Binding-site contacts:
Ligand atom O7 contacts residue ASN138 of chain 1.D at 3.4 Å.
Ligand atom O7 contacts residue GLY149 of chain 1.D at 4.4 Å.
Ligand atom C4 contacts residue ASN138 of chain 1.D at 4.4 Å.
Ligand atom C8 contacts residue ASN138 of chain 1.D at 4.3 Å.
Ligand atom C7 contacts residue ASN138 of chain 1.D at 3.3 Å.
Ligand atom O6 contacts residue LYS152 of chain 1.D at 3.3 Å (salt-bridge).
Ligand atom O6 contacts residue ASN138 of chain 1.D at 4.4 Å.
Ligand atom O6 contacts residue TYR196 of chain 1.D at 4.3 Å.
Ligand atom O5 contacts residue LYS152 of chain 1.D at 3.9 Å.
Ligand atom C3 contacts residue ASN138 of chain 1.D at 3.9 Å.
Ligand atom O5 contacts residue ASN138 of chain 1.D at 2.5 Å (h-bond).
Ligand atom C6 contacts residue TYR196 of chain 1.D at 4.2 Å (hydrophobic).
Ligand atom C6 contacts residue LYS152 of chain 1.D at 4.1 Å.
Ligand atom C2 contacts residue ASN138 of chain 1.D at 2.5 Å.
Ligand atom C5 contacts residue ASN138 of chain 1.D at 3.9 Å.
Ligand atom N2 contacts residue ASN138 of chain 1.D at 2.9 Å (h-bond).
Ligand atom C1 contacts residue ASN138 of chain 1.D at 1.5 Å.

Sequence of chain 1.D:
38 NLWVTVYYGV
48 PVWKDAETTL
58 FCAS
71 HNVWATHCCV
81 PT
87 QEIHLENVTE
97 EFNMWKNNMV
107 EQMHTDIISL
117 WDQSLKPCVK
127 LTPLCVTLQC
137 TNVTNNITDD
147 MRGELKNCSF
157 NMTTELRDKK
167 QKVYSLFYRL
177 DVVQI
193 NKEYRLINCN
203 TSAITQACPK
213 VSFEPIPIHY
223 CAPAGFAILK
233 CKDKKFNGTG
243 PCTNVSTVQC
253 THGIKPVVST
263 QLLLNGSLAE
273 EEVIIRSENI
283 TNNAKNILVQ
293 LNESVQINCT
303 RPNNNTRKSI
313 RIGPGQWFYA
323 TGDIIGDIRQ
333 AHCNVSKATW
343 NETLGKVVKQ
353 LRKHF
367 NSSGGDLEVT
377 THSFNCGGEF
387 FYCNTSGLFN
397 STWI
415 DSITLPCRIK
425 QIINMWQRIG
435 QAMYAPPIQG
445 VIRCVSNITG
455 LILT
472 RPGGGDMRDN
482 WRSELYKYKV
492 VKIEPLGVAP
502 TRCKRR

A protein and the small-molecule ligand that binds it are described below.
Small molecule (SMILES): CC(=O)N[C@@H]1[C@@H](O)[C@H](O)[C@@H](CO)O[C@H]1O